The small molecule below binds the protein below.
Small molecule (SMILES): CC(C)C[C@@H](C=O)NC(=O)[C@H](CC(C)C)NC(=O)[C@H](CC(C)C)NC(=O)OCc1ccccc1

Sequence of chain 1.P:
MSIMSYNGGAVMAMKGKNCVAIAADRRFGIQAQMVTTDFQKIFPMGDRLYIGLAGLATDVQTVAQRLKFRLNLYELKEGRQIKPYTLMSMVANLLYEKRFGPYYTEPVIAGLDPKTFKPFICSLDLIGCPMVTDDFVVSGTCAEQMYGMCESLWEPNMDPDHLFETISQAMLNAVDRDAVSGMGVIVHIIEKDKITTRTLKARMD

Binding-site contacts:
Ligand atom C5 contacts residue ILE127 of chain 1.P at 3.7 Å (hydrophobic).
Ligand atom C30 contacts residue ALA92 of chain 1.O at 3.7 Å (hydrophobic).
Ligand atom C12 contacts residue ALA92 of chain 1.O at 3.6 Å (hydrophobic).
Ligand atom C4 contacts residue ILE127 of chain 1.P at 3.5 Å (hydrophobic).
Ligand atom C6 contacts residue ARG99 of chain 1.P at 3.5 Å.
Ligand atom N13 contacts residue GLY90 of chain 1.O at 3.6 Å (h-bond).
Ligand atom C30 contacts residue ASP125 of chain 1.P at 3.1 Å.
Ligand atom C32 contacts residue ALA92 of chain 1.O at 3.5 Å (hydrophobic).
Ligand atom O34 contacts residue THR64 of chain 1.O at 3.1 Å (h-bond).
Ligand atom C18 contacts residue GLY90 of chain 1.O at 3.8 Å.
Ligand atom C19 contacts residue GLY90 of chain 1.O at 3.2 Å.
Ligand atom C21 contacts residue LYS76 of chain 1.O at 3.6 Å.
Ligand atom C20 contacts residue GLY90 of chain 1.O at 3.7 Å.
Ligand atom O32 contacts residue ALA92 of chain 1.O at 3.0 Å (h-bond).
Ligand atom N16 contacts residue GLY90 of chain 1.O at 3.4 Å (h-bond).
Ligand atom C27 contacts residue THR64 of chain 1.O at 3.6 Å.
Ligand atom N13 contacts residue THR91 of chain 1.O at 3.7 Å.
Ligand atom O31 contacts residue ASP125 of chain 1.P at 3.1 Å.
Ligand atom C5 contacts residue ARG99 of chain 1.P at 3.6 Å.
Ligand atom C22 contacts residue THR44 of chain 1.O at 3.1 Å.
Ligand atom O32 contacts residue THR91 of chain 1.O at 3.4 Å.
Ligand atom C20 contacts residue GLY88 of chain 1.O at 3.7 Å.
Ligand atom C15 contacts residue THR64 of chain 1.O at 3.8 Å.
Ligand atom O34 contacts residue ALA63 of chain 1.O at 3.8 Å.
Ligand atom C32 contacts residue ASP125 of chain 1.P at 3.6 Å.
Ligand atom C9 contacts residue ASP125 of chain 1.P at 3.6 Å.
Ligand atom C24 contacts residue THR64 of chain 1.O at 3.1 Å.
Ligand atom C18 contacts residue THR44 of chain 1.O at 3.8 Å.
Ligand atom C20 contacts residue THR95 of chain 1.O at 3.7 Å.
Ligand atom O8 contacts residue ILE127 of chain 1.P at 3.6 Å.
Ligand atom C18 contacts residue LYS76 of chain 1.O at 3.5 Å.
Ligand atom C22 contacts residue ARG62 of chain 1.O at 3.4 Å.
Ligand atom C7 contacts residue ILE127 of chain 1.P at 3.8 Å (hydrophobic).
Ligand atom C22 contacts residue ALA63 of chain 1.O at 3.7 Å (hydrophobic).
Ligand atom O31 contacts residue GLU65 of chain 1.O at 3.4 Å (salt-bridge).
Ligand atom O33 contacts residue THR44 of chain 1.O at 3.1 Å (h-bond).
Ligand atom C3 contacts residue ILE127 of chain 1.P at 3.7 Å (hydrophobic).
Ligand atom C21 contacts residue ALA92 of chain 1.O at 3.3 Å (hydrophobic).
Ligand atom C4 contacts residue LEU126 of chain 1.P at 3.7 Å (hydrophobic).
Ligand atom C32 contacts residue CYS129 of chain 1.P at 3.5 Å (hydrophobic).

Sequence of chain 1.O:
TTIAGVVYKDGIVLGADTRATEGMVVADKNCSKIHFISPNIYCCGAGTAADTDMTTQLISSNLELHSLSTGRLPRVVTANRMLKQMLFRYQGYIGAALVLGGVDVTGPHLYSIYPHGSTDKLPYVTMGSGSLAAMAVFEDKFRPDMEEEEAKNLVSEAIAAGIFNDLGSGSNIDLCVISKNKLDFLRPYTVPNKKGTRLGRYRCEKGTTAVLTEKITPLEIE